Sequence of chain 1.C:
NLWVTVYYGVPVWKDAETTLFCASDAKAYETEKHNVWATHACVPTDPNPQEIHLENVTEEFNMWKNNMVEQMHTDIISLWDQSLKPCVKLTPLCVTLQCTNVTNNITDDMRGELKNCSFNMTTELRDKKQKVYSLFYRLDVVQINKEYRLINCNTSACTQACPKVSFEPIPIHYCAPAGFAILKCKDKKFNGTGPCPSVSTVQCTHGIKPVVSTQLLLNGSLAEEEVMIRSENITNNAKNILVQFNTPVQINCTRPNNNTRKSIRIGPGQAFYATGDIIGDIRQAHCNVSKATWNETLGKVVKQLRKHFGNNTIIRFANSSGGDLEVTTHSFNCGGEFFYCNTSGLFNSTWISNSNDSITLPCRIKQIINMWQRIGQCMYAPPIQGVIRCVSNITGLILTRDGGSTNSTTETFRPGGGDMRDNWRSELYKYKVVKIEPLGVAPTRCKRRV

Binding-site contacts:
Ligand atom C2 contacts residue ASN324 of chain 1.C at 2.5 Å.
Ligand atom N2 contacts residue ASN324 of chain 1.C at 2.9 Å (h-bond).
Ligand atom C1 contacts residue ASN324 of chain 1.C at 1.4 Å.
Ligand atom C5 contacts residue ASN324 of chain 1.C at 3.7 Å.
Ligand atom O7 contacts residue ASN324 of chain 1.C at 3.2 Å (h-bond).
Ligand atom C4 contacts residue ASN324 of chain 1.C at 4.2 Å.
Ligand atom C8 contacts residue ASN324 of chain 1.C at 4.4 Å.
Ligand atom O5 contacts residue ASN324 of chain 1.C at 2.4 Å (h-bond).
Ligand atom C3 contacts residue ASN324 of chain 1.C at 3.8 Å.
Ligand atom C7 contacts residue ASN324 of chain 1.C at 3.2 Å.

A small-molecule ligand and the protein it binds are described below.
Small molecule (SMILES): CC(=O)N[C@@H]1[C@@H](O)[C@H](O)[C@@H](CO)O[C@H]1O